Binding-site contacts:
Ligand atom O3B contacts residue LYS142 of chain 1.A at 2.8 Å (salt-bridge).
Ligand atom C10 contacts residue LEU134 of chain 1.A at 3.9 Å (hydrophobic).
Ligand atom O2A contacts residue ASP199 of chain 1.A at 4.2 Å.
Ligand atom C7 contacts residue GLN138 of chain 1.A at 3.5 Å.
Ligand atom C6 contacts residue MET87 of chain 1.A at 4.2 Å (hydrophobic).
Ligand atom O3B contacts residue ASP84 of chain 1.A at 3.2 Å (salt-bridge).
Ligand atom O3A contacts residue LYS81 of chain 1.A at 4.2 Å.
Ligand atom C8 contacts residue MET87 of chain 1.A at 3.9 Å (hydrophobic).
Ligand atom C1 contacts residue TYR49 of chain 1.A at 2.8 Å (hydrophobic).
Ligand atom C9 contacts residue LEU83 of chain 1.A at 3.7 Å (hydrophobic).
Ligand atom O2A contacts residue TYR49 of chain 1.A at 2.5 Å (h-bond).
Ligand atom C5 contacts residue ASP84 of chain 1.A at 4.3 Å.
Ligand atom C5 contacts residue MET80 of chain 1.A at 4.0 Å (hydrophobic).
Ligand atom O3B contacts residue ASP88 of chain 1.A at 3.6 Å (salt-bridge).
Ligand atom C2 contacts residue TYR49 of chain 1.A at 3.9 Å (hydrophobic).
Ligand atom C6 contacts residue ASP84 of chain 1.A at 3.6 Å.
Ligand atom C7 contacts residue MET87 of chain 1.A at 4.2 Å (hydrophobic).
Ligand atom PB contacts residue LYS142 of chain 1.A at 4.1 Å.
Ligand atom C3 contacts residue ASP84 of chain 1.A at 4.1 Å.
Ligand atom PA contacts residue TYR49 of chain 1.A at 3.5 Å.
Ligand atom C2 contacts residue ASP84 of chain 1.A at 4.0 Å.
Ligand atom O2A contacts residue LYS81 of chain 1.A at 3.9 Å.
Ligand atom C9 contacts residue MET80 of chain 1.A at 4.1 Å (hydrophobic).
Ligand atom C4 contacts residue TYR159 of chain 1.A at 3.1 Å (hydrophobic).
Ligand atom C6 contacts residue MET80 of chain 1.A at 4.2 Å (hydrophobic).
Ligand atom O1A contacts residue ASP199 of chain 1.A at 3.3 Å (salt-bridge).
Ligand atom O1 contacts residue TYR49 of chain 1.A at 3.5 Å (h-bond).
Ligand atom O3A contacts residue ASP84 of chain 1.A at 3.3 Å (salt-bridge).
Ligand atom C9 contacts residue MET87 of chain 1.A at 3.5 Å (hydrophobic).
Ligand atom PB contacts residue ASP84 of chain 1.A at 3.9 Å.
Ligand atom O1B contacts residue TYR159 of chain 1.A at 4.2 Å.
Ligand atom O1 contacts residue ASP84 of chain 1.A at 4.2 Å.
Ligand atom C6 contacts residue GLN138 of chain 1.A at 3.6 Å.
Ligand atom C5 contacts residue PHE163 of chain 1.A at 4.2 Å (hydrophobic).
Ligand atom C10 contacts residue LEU103 of chain 1.B at 4.1 Å (hydrophobic).
Ligand atom O1B contacts residue LYS142 of chain 1.A at 4.3 Å.
Ligand atom C10 contacts residue GLN138 of chain 1.A at 4.0 Å.
Ligand atom O2B contacts residue GLU209 of chain 1.A at 4.2 Å.
Ligand atom C3 contacts residue TYR159 of chain 1.A at 4.2 Å (hydrophobic).
Ligand atom C8 contacts residue GLN138 of chain 1.A at 4.2 Å.

Sequence of chain 1.B:
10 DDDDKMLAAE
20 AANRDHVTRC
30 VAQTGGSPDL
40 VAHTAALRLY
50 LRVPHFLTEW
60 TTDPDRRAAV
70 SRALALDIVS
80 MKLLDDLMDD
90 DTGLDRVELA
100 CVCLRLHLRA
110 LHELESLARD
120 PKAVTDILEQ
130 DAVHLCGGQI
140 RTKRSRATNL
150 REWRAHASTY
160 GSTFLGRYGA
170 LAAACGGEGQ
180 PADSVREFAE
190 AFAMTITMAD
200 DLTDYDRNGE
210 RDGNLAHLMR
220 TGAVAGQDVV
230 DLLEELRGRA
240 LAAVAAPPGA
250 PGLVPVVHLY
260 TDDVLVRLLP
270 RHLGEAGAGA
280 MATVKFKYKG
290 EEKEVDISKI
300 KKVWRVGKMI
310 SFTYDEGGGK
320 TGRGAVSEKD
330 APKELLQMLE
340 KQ

A protein and the small-molecule ligand that binds it are described below.
Small molecule (SMILES): CC(C)=CCC/C(C)=C/CO[P](=O)(O)OP(=O)(O)O

Sequence of chain 1.A:
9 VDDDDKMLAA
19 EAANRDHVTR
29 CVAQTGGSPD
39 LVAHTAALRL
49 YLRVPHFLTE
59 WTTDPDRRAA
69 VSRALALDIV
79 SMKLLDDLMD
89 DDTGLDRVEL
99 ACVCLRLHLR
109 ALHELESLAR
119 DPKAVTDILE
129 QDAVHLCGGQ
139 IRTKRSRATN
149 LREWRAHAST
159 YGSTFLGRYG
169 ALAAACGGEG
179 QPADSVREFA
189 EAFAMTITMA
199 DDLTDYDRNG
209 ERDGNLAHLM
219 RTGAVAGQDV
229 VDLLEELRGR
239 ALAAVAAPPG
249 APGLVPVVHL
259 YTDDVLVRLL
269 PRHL